This protein binds this small molecule.
Small molecule (SMILES): CC(=O)N[C@@H]1[C@@H](O)[C@H](O)[C@@H](CO)O[C@H]1O

Binding-site contacts:
Ligand atom C6 contacts residue ASN53 of chain 1.D at 4.3 Å.
Ligand atom O6 contacts residue ASN53 of chain 1.D at 4.4 Å.
Ligand atom C5 contacts residue ASN53 of chain 1.D at 3.4 Å.
Ligand atom C3 contacts residue ASN53 of chain 1.D at 3.8 Å.
Ligand atom C8 contacts residue PRO48 of chain 1.D at 4.1 Å (hydrophobic).
Ligand atom C7 contacts residue ASN53 of chain 1.D at 3.8 Å.
Ligand atom C1 contacts residue ASN53 of chain 1.D at 1.5 Å.
Ligand atom C2 contacts residue ASN53 of chain 1.D at 2.6 Å.
Ligand atom C8 contacts residue ASN53 of chain 1.D at 3.7 Å.
Ligand atom O5 contacts residue ASN53 of chain 1.D at 2.0 Å (h-bond).
Ligand atom O7 contacts residue TRP92 of chain 1.D at 3.7 Å.
Ligand atom C4 contacts residue ASN53 of chain 1.D at 4.0 Å.
Ligand atom N2 contacts residue ASN53 of chain 1.D at 3.3 Å (h-bond).
Ligand atom C1 contacts residue LEU46 of chain 1.D at 4.2 Å (hydrophobic).
Ligand atom N2 contacts residue LEU46 of chain 1.D at 3.9 Å.
Ligand atom C7 contacts residue PRO48 of chain 1.D at 4.0 Å (hydrophobic).
Ligand atom O7 contacts residue PRO48 of chain 1.D at 3.4 Å.
Ligand atom C7 contacts residue LEU46 of chain 1.D at 4.0 Å (hydrophobic).
Ligand atom O7 contacts residue LEU46 of chain 1.D at 4.0 Å.

Sequence of chain 1.D:
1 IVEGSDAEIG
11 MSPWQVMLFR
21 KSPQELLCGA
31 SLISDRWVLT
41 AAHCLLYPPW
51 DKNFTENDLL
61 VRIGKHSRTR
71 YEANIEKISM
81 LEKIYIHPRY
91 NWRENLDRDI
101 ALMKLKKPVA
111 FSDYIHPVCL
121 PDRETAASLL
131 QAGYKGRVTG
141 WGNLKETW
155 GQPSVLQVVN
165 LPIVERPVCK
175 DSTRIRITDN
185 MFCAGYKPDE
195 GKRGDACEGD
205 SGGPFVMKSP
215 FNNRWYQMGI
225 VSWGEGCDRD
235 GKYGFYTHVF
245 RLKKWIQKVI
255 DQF